Binding-site contacts:
Ligand atom O6 contacts residue GLU639 of chain 1.A at 4.5 Å.
Ligand atom C8 contacts residue ASN283 of chain 1.A at 4.3 Å.
Ligand atom C8 contacts residue SER311 of chain 1.A at 4.1 Å.
Ligand atom C3 contacts residue ASN283 of chain 1.A at 3.9 Å.
Ligand atom C1 contacts residue ASN283 of chain 1.A at 1.4 Å.
Ligand atom O6 contacts residue ASP640 of chain 1.A at 4.0 Å.
Ligand atom C1 contacts residue ILE281 of chain 1.A at 3.8 Å (hydrophobic).
Ligand atom C2 contacts residue ASN283 of chain 1.A at 2.5 Å.
Ligand atom O7 contacts residue ASN283 of chain 1.A at 3.8 Å.
Ligand atom O5 contacts residue ILE281 of chain 1.A at 3.8 Å.
Ligand atom C5 contacts residue ASN283 of chain 1.A at 3.6 Å.
Ligand atom C8 contacts residue MET310 of chain 1.A at 4.0 Å (hydrophobic).
Ligand atom C5 contacts residue ILE281 of chain 1.A at 4.2 Å (hydrophobic).
Ligand atom C6 contacts residue ARG558 of chain 1.A at 3.8 Å.
Ligand atom O7 contacts residue SER311 of chain 1.A at 3.2 Å (h-bond).
Ligand atom O5 contacts residue ASN283 of chain 1.A at 2.3 Å (h-bond).
Ligand atom O6 contacts residue ARG558 of chain 1.A at 3.8 Å.
Ligand atom C7 contacts residue ASN283 of chain 1.A at 3.5 Å.
Ligand atom N2 contacts residue ASN283 of chain 1.A at 2.9 Å (h-bond).
Ligand atom C7 contacts residue SER311 of chain 1.A at 3.8 Å.
Ligand atom C4 contacts residue ASN283 of chain 1.A at 4.3 Å.
Ligand atom O7 contacts residue THR312 of chain 1.A at 3.9 Å.

Sequence of chain 1.A:
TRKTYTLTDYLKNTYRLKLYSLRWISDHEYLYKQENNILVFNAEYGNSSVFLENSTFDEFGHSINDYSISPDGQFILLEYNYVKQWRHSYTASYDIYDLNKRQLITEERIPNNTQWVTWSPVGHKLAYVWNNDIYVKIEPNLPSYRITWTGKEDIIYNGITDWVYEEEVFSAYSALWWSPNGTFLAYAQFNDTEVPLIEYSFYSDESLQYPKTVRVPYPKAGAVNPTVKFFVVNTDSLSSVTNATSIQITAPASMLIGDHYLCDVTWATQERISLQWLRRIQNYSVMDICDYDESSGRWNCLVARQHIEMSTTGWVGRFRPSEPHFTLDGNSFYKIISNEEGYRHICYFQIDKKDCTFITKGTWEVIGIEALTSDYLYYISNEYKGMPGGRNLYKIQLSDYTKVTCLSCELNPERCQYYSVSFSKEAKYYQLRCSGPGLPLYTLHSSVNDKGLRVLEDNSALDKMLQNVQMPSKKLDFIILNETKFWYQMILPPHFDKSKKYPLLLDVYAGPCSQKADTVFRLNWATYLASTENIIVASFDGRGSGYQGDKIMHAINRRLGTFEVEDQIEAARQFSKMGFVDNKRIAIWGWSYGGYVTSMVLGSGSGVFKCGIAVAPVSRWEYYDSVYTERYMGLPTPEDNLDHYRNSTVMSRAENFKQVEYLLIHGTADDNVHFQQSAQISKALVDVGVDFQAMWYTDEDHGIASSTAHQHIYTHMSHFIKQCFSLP

The small molecule below binds the protein below.
Small molecule (SMILES): CC(=O)N[C@H]1[C@H](O[C@H]2[C@H](O)[C@@H](NC(C)=O)CO[C@@H]2CO)O[C@H](CO)[C@@H](O)[C@@H]1O